Binding-site contacts:
Ligand atom CZ contacts residue PHE30 of chain 2.C at 4.2 Å (hydrophobic).
Ligand atom NH1 contacts residue SER57 of chain 2.A at 2.4 Å (h-bond).
Ligand atom O contacts residue TYR131 of chain 2.A at 3.9 Å.
Ligand atom CZ contacts residue ASN51 of chain 2.C at 3.9 Å.
Ligand atom CB contacts residue TYR131 of chain 2.A at 3.8 Å (hydrophobic).
Ligand atom CD contacts residue TYR131 of chain 2.A at 3.4 Å (hydrophobic).
Ligand atom CA contacts residue THR55 of chain 2.A at 4.2 Å.
Ligand atom NH1 contacts residue PHE30 of chain 2.C at 3.5 Å.
Ligand atom NE contacts residue ALA56 of chain 2.A at 3.9 Å.
Ligand atom CD contacts residue SER57 of chain 2.A at 3.9 Å.
Ligand atom CB contacts residue GLN135 of chain 2.A at 4.4 Å.
Ligand atom CZ contacts residue TYR131 of chain 2.A at 4.2 Å (hydrophobic).
Ligand atom CG contacts residue GLN135 of chain 2.A at 4.4 Å.
Ligand atom NE contacts residue THR55 of chain 2.A at 3.7 Å.
Ligand atom CG contacts residue THR55 of chain 2.A at 3.6 Å.
Ligand atom NE contacts residue TYR131 of chain 2.A at 3.1 Å (h-bond).
Ligand atom CG contacts residue TYR131 of chain 2.A at 4.2 Å (hydrophobic).
Ligand atom NH2 contacts residue ALA56 of chain 2.A at 4.4 Å.
Ligand atom NH2 contacts residue ASN51 of chain 2.C at 3.4 Å.
Ligand atom O contacts residue TYR104 of chain 2.C at 3.9 Å.
Ligand atom CD contacts residue THR55 of chain 2.A at 2.7 Å.
Ligand atom OXT contacts residue ASN134 of chain 2.A at 3.8 Å.
Ligand atom CZ contacts residue SER57 of chain 2.A at 3.2 Å.
Ligand atom OXT contacts residue GLN135 of chain 2.A at 3.8 Å.
Ligand atom CB contacts residue THR55 of chain 2.A at 4.1 Å.
Ligand atom N contacts residue GLN135 of chain 2.A at 3.5 Å (h-bond).
Ligand atom NH1 contacts residue ASN51 of chain 2.C at 3.6 Å (h-bond).
Ligand atom CD contacts residue ALA56 of chain 2.A at 3.5 Å (hydrophobic).
Ligand atom CA contacts residue GLN135 of chain 2.A at 3.4 Å.
Ligand atom CZ contacts residue ALA56 of chain 2.A at 4.2 Å (hydrophobic).
Ligand atom NE contacts residue SER57 of chain 2.A at 3.2 Å (h-bond).
Ligand atom O contacts residue LEU103 of chain 2.C at 4.3 Å.
Ligand atom OXT contacts residue TYR104 of chain 2.C at 3.8 Å.
Ligand atom C contacts residue TYR131 of chain 2.A at 4.5 Å (hydrophobic).
Ligand atom NH2 contacts residue SER57 of chain 2.A at 4.5 Å.
Ligand atom N contacts residue ARG52 of chain 2.C at 3.6 Å.
Ligand atom C contacts residue GLN135 of chain 2.A at 4.2 Å.

Sequence of chain 2.A:
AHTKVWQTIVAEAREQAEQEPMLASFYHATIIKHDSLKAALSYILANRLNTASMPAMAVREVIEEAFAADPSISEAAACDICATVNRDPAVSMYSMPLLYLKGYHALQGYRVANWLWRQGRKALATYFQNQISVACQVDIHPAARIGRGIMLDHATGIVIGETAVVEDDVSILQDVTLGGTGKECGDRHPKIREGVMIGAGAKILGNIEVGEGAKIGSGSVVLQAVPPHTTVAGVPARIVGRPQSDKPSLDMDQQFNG

Sequence of chain 2.C:
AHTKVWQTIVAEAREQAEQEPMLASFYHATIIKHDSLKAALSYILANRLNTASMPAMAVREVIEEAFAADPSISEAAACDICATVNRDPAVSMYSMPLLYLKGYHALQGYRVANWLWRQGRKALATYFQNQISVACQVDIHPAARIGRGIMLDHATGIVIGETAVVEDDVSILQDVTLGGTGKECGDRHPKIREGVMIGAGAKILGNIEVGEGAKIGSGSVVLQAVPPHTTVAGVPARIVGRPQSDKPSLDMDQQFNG

This small molecule binds to this protein.
Small molecule (SMILES): NC(=[NH2+])NCCC[C@H](N)C(=O)O